A protein and the small-molecule ligand that binds it are described below.
Small molecule (SMILES): OC[C@H]1O[C@](O)(CO)[C@@H](O)[C@@H]1O

Sequence of chain 4.A:
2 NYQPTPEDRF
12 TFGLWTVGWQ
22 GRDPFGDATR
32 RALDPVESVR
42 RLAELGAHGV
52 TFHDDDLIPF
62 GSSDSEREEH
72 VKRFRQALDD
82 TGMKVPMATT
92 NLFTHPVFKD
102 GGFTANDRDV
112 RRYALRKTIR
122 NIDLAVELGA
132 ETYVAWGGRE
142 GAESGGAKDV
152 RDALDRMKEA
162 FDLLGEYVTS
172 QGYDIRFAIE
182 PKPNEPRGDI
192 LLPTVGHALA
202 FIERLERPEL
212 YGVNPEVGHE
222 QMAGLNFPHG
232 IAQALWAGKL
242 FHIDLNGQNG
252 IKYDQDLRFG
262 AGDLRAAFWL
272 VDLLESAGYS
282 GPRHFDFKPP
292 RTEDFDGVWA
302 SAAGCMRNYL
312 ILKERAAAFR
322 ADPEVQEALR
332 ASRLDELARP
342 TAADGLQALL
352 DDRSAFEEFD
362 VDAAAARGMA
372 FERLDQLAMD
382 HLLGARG

Sequence of chain 1.A:
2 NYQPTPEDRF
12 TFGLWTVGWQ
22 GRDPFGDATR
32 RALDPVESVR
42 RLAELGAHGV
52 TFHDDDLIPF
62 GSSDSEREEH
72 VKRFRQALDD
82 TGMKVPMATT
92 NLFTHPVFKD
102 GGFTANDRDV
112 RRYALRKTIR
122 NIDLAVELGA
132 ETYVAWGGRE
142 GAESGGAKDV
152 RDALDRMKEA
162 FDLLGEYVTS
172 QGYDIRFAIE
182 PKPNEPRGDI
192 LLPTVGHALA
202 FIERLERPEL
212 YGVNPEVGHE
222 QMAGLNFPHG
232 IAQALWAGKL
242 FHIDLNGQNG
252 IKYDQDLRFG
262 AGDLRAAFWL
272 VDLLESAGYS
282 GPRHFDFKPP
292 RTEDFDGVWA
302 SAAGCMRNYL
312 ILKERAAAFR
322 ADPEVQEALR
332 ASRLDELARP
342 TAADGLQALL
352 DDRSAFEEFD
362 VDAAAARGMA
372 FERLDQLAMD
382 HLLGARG

Binding-site contacts:
Ligand atom O3 contacts residue ARG152 of chain 1.A at 3.3 Å (salt-bridge).
Ligand atom C6 contacts residue ASP153 of chain 1.A at 3.5 Å.
Ligand atom C1 contacts residue ALA339 of chain 4.A at 4.0 Å (hydrophobic).
Ligand atom C2 contacts residue ASP150 of chain 1.A at 4.4 Å.
Ligand atom C3 contacts residue ARG152 of chain 1.A at 4.5 Å.
Ligand atom O5 contacts residue ALA339 of chain 4.A at 4.2 Å.
Ligand atom O5 contacts residue ASP153 of chain 1.A at 3.1 Å (salt-bridge).
Ligand atom O4 contacts residue ASP156 of chain 1.A at 3.2 Å (salt-bridge).
Ligand atom O1 contacts residue ASP153 of chain 1.A at 3.7 Å.
Ligand atom O3 contacts residue ASP150 of chain 1.A at 3.0 Å (salt-bridge).
Ligand atom C3 contacts residue ASP153 of chain 1.A at 2.6 Å.
Ligand atom C5 contacts residue ASP153 of chain 1.A at 2.4 Å.
Ligand atom C2 contacts residue ASP153 of chain 1.A at 3.2 Å.
Ligand atom O1 contacts residue ASP150 of chain 1.A at 4.3 Å.
Ligand atom C1 contacts residue ASP153 of chain 1.A at 2.4 Å.
Ligand atom C4 contacts residue ASP156 of chain 1.A at 4.5 Å.
Ligand atom C3 contacts residue ASP150 of chain 1.A at 3.7 Å.
Ligand atom O3 contacts residue ASP153 of chain 1.A at 3.7 Å.
Ligand atom C4 contacts residue ASP153 of chain 1.A at 2.7 Å.
Ligand atom O6 contacts residue ASP153 of chain 1.A at 3.6 Å (salt-bridge).
Ligand atom O4 contacts residue ARG152 of chain 1.A at 3.8 Å.
Ligand atom O6 contacts residue ALA339 of chain 4.A at 3.3 Å (h-bond).
Ligand atom C1 contacts residue ASP150 of chain 1.A at 4.1 Å.
Ligand atom O4 contacts residue ASP153 of chain 1.A at 2.7 Å (salt-bridge).